The small molecule below binds the protein below.
Small molecule (SMILES): COc1ccccc1[C@H](Cn1c(=O)n(C(C)(C)C(N)=O)c(=O)c2c(C)c(-c3ncco3)sc21)OC1CCOCC1

Binding-site contacts:
Ligand atom CAA contacts residue ASN459 of chain 1.A at 3.4 Å.
Ligand atom CAI contacts residue SER485 of chain 1.A at 3.8 Å.
Ligand atom CBC contacts residue LYS54 of chain 1.A at 3.8 Å.
Ligand atom CAS contacts residue TRP461 of chain 1.A at 3.7 Å (hydrophobic).
Ligand atom CAJ contacts residue PHE484 of chain 1.A at 3.5 Å (hydrophobic).
Ligand atom CAK contacts residue LYS54 of chain 1.A at 3.7 Å.
Ligand atom NAT contacts residue ILE50 of chain 1.A at 3.5 Å.
Ligand atom NBM contacts residue TRP461 of chain 1.A at 3.8 Å.
Ligand atom CAZ contacts residue ARG61 of chain 1.A at 3.6 Å.
Ligand atom CAA contacts residue VAL460 of chain 1.A at 3.5 Å (hydrophobic).
Ligand atom CBE contacts residue LYS54 of chain 1.A at 3.7 Å.
Ligand atom CBH contacts residue TRP461 of chain 1.A at 3.3 Å (hydrophobic).
Ligand atom CAK contacts residue ILE50 of chain 1.A at 3.6 Å (hydrophobic).
Ligand atom SAY contacts residue PRO370 of chain 1.A at 3.7 Å.
Ligand atom CBI contacts residue TRP461 of chain 1.A at 3.4 Å (hydrophobic).
Ligand atom CAM contacts residue ASN459 of chain 1.A at 3.7 Å.
Ligand atom NAE contacts residue ARG61 of chain 1.A at 2.6 Å (salt-bridge).
Ligand atom CAB contacts residue LYS54 of chain 1.A at 3.6 Å.
Ligand atom CBG contacts residue TRP461 of chain 1.A at 3.7 Å (hydrophobic).
Ligand atom CBA contacts residue TRP461 of chain 1.A at 3.5 Å (hydrophobic).
Ligand atom NAT contacts residue LYS54 of chain 1.A at 3.2 Å.
Ligand atom SAY contacts residue TRP461 of chain 1.A at 3.4 Å.
Ligand atom OAG contacts residue ARG57 of chain 1.A at 3.1 Å (salt-bridge).
Ligand atom CBA contacts residue LYS54 of chain 1.A at 3.7 Å.
Ligand atom CAD contacts residue ARG57 of chain 1.A at 3.2 Å.
Ligand atom CAM contacts residue PHE484 of chain 1.A at 3.5 Å (hydrophobic).
Ligand atom OAV contacts residue ARG61 of chain 1.A at 3.6 Å (salt-bridge).
Ligand atom CAA contacts residue LYS458 of chain 1.A at 3.6 Å.
Ligand atom CAN contacts residue PHE484 of chain 1.A at 3.7 Å (hydrophobic).
Ligand atom CBF contacts residue TRP461 of chain 1.A at 3.7 Å (hydrophobic).
Ligand atom OAX contacts residue PHE484 of chain 1.A at 3.5 Å.
Ligand atom SAY contacts residue PHE484 of chain 1.A at 3.7 Å.
Ligand atom OAX contacts residue PRO370 of chain 1.A at 3.4 Å.
Ligand atom CAI contacts residue PHE484 of chain 1.A at 3.6 Å (hydrophobic).
Ligand atom CBE contacts residue TRP461 of chain 1.A at 3.6 Å (hydrophobic).
Ligand atom CAL contacts residue VAL367 of chain 1.A at 3.2 Å (hydrophobic).
Ligand atom CAC contacts residue TRP461 of chain 1.A at 3.2 Å (hydrophobic).
Ligand atom CAO contacts residue ARG61 of chain 1.A at 3.7 Å.
Ligand atom CAR contacts residue GLU373 of chain 1.A at 3.7 Å.
Ligand atom NBL contacts residue TRP461 of chain 1.A at 3.4 Å.

Sequence of chain 1.A:
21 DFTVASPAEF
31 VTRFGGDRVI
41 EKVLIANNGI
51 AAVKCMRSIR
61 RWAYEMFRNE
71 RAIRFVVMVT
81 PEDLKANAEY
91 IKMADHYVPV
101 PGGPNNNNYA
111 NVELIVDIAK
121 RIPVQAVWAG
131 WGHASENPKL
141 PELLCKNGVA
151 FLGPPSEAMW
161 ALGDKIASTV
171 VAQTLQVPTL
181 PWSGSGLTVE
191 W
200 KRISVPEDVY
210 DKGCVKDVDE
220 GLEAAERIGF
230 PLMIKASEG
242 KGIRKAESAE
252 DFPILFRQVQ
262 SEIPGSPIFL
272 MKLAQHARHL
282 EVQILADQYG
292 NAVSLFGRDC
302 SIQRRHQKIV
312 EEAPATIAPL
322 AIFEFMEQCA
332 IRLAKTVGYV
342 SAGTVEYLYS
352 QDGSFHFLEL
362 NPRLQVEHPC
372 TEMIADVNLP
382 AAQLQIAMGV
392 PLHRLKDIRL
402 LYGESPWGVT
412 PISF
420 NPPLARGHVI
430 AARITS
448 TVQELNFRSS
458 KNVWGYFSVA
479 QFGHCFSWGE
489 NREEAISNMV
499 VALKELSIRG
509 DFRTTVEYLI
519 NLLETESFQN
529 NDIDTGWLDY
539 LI